Sequence of chain 1.C:
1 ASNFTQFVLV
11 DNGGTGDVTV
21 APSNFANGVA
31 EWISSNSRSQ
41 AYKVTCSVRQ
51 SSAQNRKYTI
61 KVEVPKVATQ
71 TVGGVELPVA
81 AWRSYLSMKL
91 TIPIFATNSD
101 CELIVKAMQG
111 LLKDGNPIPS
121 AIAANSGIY

Binding-site contacts:
Ligand atom OP2 contacts residue LYS57 of chain 1.D at 3.2 Å (salt-bridge).
Ligand atom OP2 contacts residue ASN55 of chain 1.D at 3.5 Å (h-bond).
Ligand atom OP2 contacts residue LYS89 of chain 1.D at 3.4 Å (salt-bridge).
Ligand atom N1 contacts residue THR59 of chain 1.C at 3.5 Å.
Ligand atom OP1 contacts residue SER51 of chain 1.D at 2.8 Å (h-bond).
Ligand atom OP1 contacts residue ASN55 of chain 1.D at 3.4 Å (h-bond).
Ligand atom C6 contacts residue THR45 of chain 1.C at 3.5 Å.
Ligand atom OP1 contacts residue ARG49 of chain 1.D at 2.5 Å (salt-bridge).
Ligand atom OP2 contacts residue LYS57 of chain 1.D at 2.6 Å (salt-bridge).
Ligand atom N6 contacts residue THR91 of chain 1.D at 3.4 Å (h-bond).
Ligand atom C8 contacts residue THR45 of chain 1.C at 3.6 Å.
Ligand atom OP2 contacts residue LYS89 of chain 1.D at 3.5 Å (salt-bridge).
Ligand atom OP2 contacts residue LYS43 of chain 1.C at 3.0 Å (salt-bridge).
Ligand atom N7 contacts residue THR45 of chain 1.C at 2.5 Å (h-bond).
Ligand atom P contacts residue ARG49 of chain 1.D at 3.2 Å.
Ligand atom C8 contacts residue TYR85 of chain 1.C at 3.7 Å (hydrophobic).
Ligand atom N7 contacts residue TYR85 of chain 1.C at 3.6 Å.
Ligand atom OP2 contacts residue TYR85 of chain 1.C at 2.9 Å (h-bond).
Ligand atom P contacts residue SER51 of chain 1.D at 3.4 Å.
Ligand atom N6 contacts residue THR59 of chain 1.C at 2.9 Å (h-bond).
Ligand atom O3' contacts residue SER51 of chain 1.D at 3.4 Å.
Ligand atom OP2 contacts residue SER51 of chain 1.D at 3.5 Å (h-bond).
Ligand atom C2 contacts residue SER47 of chain 1.C at 3.2 Å.
Ligand atom C5' contacts residue ARG49 of chain 1.D at 3.1 Å.
Ligand atom OP1 contacts residue LYS89 of chain 1.D at 3.3 Å (salt-bridge).
Ligand atom N6 contacts residue THR45 of chain 1.C at 2.9 Å (h-bond).
Ligand atom C5 contacts residue THR45 of chain 1.C at 3.2 Å.
Ligand atom N7 contacts residue LYS61 of chain 1.C at 3.5 Å.
Ligand atom O5' contacts residue ARG49 of chain 1.D at 3.6 Å (salt-bridge).
Ligand atom C5 contacts residue TYR85 of chain 1.C at 3.7 Å (hydrophobic).
Ligand atom OP1 contacts residue LYS57 of chain 1.D at 2.8 Å.
Ligand atom P contacts residue LYS57 of chain 1.D at 3.2 Å.
Ligand atom P contacts residue LYS89 of chain 1.D at 3.4 Å.
Ligand atom O3' contacts residue ARG49 of chain 1.D at 3.0 Å (salt-bridge).
Ligand atom C6 contacts residue TYR85 of chain 1.C at 3.7 Å (hydrophobic).
Ligand atom N1 contacts residue SER47 of chain 1.C at 2.8 Å (h-bond).
Ligand atom OP1 contacts residue SER52 of chain 1.D at 2.9 Å (h-bond).
Ligand atom O5' contacts residue LYS57 of chain 1.D at 3.1 Å (salt-bridge).
Ligand atom C5' contacts residue TYR85 of chain 1.C at 3.7 Å (hydrophobic).
Ligand atom O2' contacts residue GLU63 of chain 1.C at 3.6 Å.

The small molecule below binds the protein below.
Small molecule (SMILES): Nc1ccn([C@@H]2O[C@H](CO[P](=O)(O)O[C@H]3[C@@H](O)[C@H](n4cnc5c(N)ncnc54)O[C@@H]3CO[P](=O)(O)O[C@H]3[C@@H](O)[C@H](n4cnc5c(=O)nc(N)[nH]c54)O[C@@H]3CO[P](=O)(O)O[C@H]3[C@@H](O)[C@H](n4cnc5c(N)ncnc54)O[C@@H]3CO[P](=O)(O)O[C@H]3[C@@H](O)[C@H](n4cnc5c(N)ncnc54)O[C@@H]3CO[P](=O)(O)O[C@H]3[C@@H](O)[C@H](n4ccc(=O)[nH]c4=O)O[C@@H]3CO[P](=O)(O)O[C@H]3[C@@H](O)[C@H](n4ccc(N)nc4=O)O[C@@H]3CO[P](=O)(O)O[C@H]3[C@@H](O)[C@H](n4ccc(=O)[nH]c4=O)O[C@@H]3CO[P](=O)(O)O[C@H]3[C@@H](O)[C@H](n4cnc5c(=O)nc(N)[nH]c54)O[C@@H]3COPO)[C@@H](O)[C@H]2O)c(=O)n1

Sequence of chain 1.D:
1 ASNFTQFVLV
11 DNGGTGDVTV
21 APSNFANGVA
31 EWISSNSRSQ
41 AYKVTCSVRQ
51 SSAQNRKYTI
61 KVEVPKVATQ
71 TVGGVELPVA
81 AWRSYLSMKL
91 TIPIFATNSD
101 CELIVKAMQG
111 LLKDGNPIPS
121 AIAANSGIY